This small molecule binds to this protein.
Small molecule (SMILES): CC(C)CCC[C@@H](C)[C@H]1CC[C@H]2[C@@H]3CC=C4C[C@@H](O)CC[C@]4(C)[C@H]3CC[C@]12C

Binding-site contacts:
Ligand atom C12 contacts residue TRP23 of chain 1.C at 3.6 Å (hydrophobic).
Ligand atom C15 contacts residue TRP176 of chain 1.D at 3.7 Å (hydrophobic).
Ligand atom C7 contacts residue PGW1 of chain 1.BA at 4.1 Å.
Ligand atom C21 contacts residue ALA27 of chain 1.C at 4.0 Å (hydrophobic).
Ligand atom C22 contacts residue TRP176 of chain 1.D at 3.6 Å (hydrophobic).
Ligand atom C21 contacts residue PGW1 of chain 1.CA at 3.7 Å.
Ligand atom C24 contacts residue PGW1 of chain 1.BA at 3.7 Å.
Ligand atom C20 contacts residue TRP176 of chain 1.D at 4.1 Å (hydrophobic).
Ligand atom C15 contacts residue PGW1 of chain 1.BA at 4.4 Å.
Ligand atom C14 contacts residue HIS172 of chain 1.D at 4.2 Å.
Ligand atom C11 contacts residue TRP23 of chain 1.C at 3.6 Å (hydrophobic).
Ligand atom C6 contacts residue PGW1 of chain 1.BA at 4.0 Å.
Ligand atom C8 contacts residue HIS172 of chain 1.D at 4.5 Å.
Ligand atom C15 contacts residue HIS172 of chain 1.D at 3.9 Å.
Ligand atom C21 contacts residue TRP176 of chain 1.D at 4.1 Å (hydrophobic).
Ligand atom C27 contacts residue TRP176 of chain 1.D at 3.7 Å (hydrophobic).
Ligand atom C13 contacts residue TRP23 of chain 1.C at 4.5 Å (hydrophobic).
Ligand atom C19 contacts residue TRP23 of chain 1.C at 3.5 Å (hydrophobic).
Ligand atom C25 contacts residue PGW1 of chain 1.BA at 4.2 Å.
Ligand atom C25 contacts residue MET30 of chain 1.C at 3.6 Å (hydrophobic).
Ligand atom C26 contacts residue MET30 of chain 1.C at 3.7 Å (hydrophobic).
Ligand atom C26 contacts residue PGW1 of chain 1.BA at 3.7 Å.
Ligand atom C18 contacts residue TRP23 of chain 1.C at 3.6 Å (hydrophobic).
Ligand atom C16 contacts residue TRP176 of chain 1.D at 3.5 Å (hydrophobic).
Ligand atom C6 contacts residue HIS172 of chain 1.D at 4.3 Å.
Ligand atom C7 contacts residue HIS172 of chain 1.D at 3.5 Å.
Ligand atom C27 contacts residue THR180 of chain 1.D at 4.4 Å.
Ligand atom C27 contacts residue MET30 of chain 1.C at 3.7 Å (hydrophobic).
Ligand atom C17 contacts residue TRP176 of chain 1.D at 3.5 Å (hydrophobic).

Sequence of chain 1.C:
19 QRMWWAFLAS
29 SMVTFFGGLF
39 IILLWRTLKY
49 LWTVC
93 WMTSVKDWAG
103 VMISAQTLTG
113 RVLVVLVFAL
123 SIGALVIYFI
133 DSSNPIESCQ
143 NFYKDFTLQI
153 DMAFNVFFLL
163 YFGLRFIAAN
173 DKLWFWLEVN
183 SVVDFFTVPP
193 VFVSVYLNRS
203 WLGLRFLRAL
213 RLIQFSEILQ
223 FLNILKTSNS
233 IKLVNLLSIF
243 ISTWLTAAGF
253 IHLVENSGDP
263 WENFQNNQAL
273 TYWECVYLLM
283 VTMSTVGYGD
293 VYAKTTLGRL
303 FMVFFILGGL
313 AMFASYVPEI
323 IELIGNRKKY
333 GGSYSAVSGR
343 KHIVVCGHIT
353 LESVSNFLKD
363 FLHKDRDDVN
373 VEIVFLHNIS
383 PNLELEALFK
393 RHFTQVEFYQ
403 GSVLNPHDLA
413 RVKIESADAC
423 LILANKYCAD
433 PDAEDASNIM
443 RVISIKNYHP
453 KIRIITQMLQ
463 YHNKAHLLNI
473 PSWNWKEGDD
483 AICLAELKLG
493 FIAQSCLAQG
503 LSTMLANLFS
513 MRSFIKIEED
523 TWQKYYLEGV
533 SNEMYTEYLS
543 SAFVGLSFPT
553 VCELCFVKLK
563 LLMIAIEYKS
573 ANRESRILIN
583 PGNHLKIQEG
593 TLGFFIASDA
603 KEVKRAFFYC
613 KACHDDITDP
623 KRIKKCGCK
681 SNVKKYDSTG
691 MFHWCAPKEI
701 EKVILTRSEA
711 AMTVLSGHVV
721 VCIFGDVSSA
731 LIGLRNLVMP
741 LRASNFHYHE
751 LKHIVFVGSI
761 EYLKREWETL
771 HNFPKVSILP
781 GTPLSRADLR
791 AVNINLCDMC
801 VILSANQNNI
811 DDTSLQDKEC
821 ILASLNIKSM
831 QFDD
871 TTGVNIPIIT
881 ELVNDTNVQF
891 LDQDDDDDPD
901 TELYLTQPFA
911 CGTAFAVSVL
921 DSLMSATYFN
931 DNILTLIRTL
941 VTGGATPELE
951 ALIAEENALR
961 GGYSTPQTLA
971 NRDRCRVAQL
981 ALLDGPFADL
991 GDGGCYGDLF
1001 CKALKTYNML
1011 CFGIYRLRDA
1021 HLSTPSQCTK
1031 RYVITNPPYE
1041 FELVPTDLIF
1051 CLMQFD

Sequence of chain 1.D:
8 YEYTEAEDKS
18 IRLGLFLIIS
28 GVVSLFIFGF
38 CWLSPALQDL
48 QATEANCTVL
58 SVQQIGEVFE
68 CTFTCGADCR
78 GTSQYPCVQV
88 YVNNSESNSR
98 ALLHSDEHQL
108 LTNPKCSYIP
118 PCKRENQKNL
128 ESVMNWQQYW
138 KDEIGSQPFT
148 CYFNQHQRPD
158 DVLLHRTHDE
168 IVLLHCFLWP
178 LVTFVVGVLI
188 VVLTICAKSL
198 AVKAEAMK